Sequence of chain 1.A:
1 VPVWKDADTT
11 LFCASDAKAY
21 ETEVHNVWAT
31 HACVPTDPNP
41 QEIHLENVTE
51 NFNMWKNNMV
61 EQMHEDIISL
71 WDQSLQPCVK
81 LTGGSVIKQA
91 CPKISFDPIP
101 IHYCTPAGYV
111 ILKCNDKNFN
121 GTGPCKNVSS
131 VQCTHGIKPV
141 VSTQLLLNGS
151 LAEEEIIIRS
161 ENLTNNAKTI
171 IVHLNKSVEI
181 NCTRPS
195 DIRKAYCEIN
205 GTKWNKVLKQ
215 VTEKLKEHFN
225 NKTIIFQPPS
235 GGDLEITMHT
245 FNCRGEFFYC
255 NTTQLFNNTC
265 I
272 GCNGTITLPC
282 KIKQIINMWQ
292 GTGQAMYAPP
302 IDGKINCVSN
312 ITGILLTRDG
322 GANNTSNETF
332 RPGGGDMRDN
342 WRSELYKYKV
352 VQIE

Binding-site contacts:
Ligand atom C2 contacts residue ASN181 of chain 1.A at 2.5 Å.
Ligand atom O4 contacts residue LYS305 of chain 1.A at 4.2 Å.
Ligand atom C1 contacts residue GLU202 of chain 1.A at 4.4 Å.
Ligand atom C7 contacts residue ASN181 of chain 1.A at 3.4 Å.
Ligand atom C1 contacts residue ASN181 of chain 1.A at 1.4 Å.
Ligand atom C6 contacts residue GLU202 of chain 1.A at 4.1 Å.
Ligand atom C5 contacts residue ASN181 of chain 1.A at 3.6 Å.
Ligand atom C8 contacts residue VAL309 of chain 1.A at 4.2 Å (hydrophobic).
Ligand atom O7 contacts residue ASN181 of chain 1.A at 3.3 Å (h-bond).
Ligand atom C6 contacts residue TYR200 of chain 1.A at 4.4 Å (hydrophobic).
Ligand atom O6 contacts residue TYR200 of chain 1.A at 3.8 Å.
Ligand atom C6 contacts residue THR183 of chain 1.A at 4.2 Å.
Ligand atom N2 contacts residue ASN181 of chain 1.A at 3.0 Å (h-bond).
Ligand atom O5 contacts residue ASN181 of chain 1.A at 2.3 Å (h-bond).
Ligand atom O5 contacts residue GLU202 of chain 1.A at 3.5 Å (salt-bridge).
Ligand atom C5 contacts residue GLU202 of chain 1.A at 4.4 Å.
Ligand atom O6 contacts residue GLU202 of chain 1.A at 2.8 Å (salt-bridge).
Ligand atom C4 contacts residue ASN181 of chain 1.A at 4.2 Å.
Ligand atom C5 contacts residue THR183 of chain 1.A at 4.1 Å.
Ligand atom O6 contacts residue ASN181 of chain 1.A at 4.5 Å.
Ligand atom C1 contacts residue ASN307 of chain 1.A at 4.2 Å.
Ligand atom O5 contacts residue THR183 of chain 1.A at 4.1 Å.
Ligand atom C3 contacts residue ASN181 of chain 1.A at 3.8 Å.
Ligand atom O7 contacts residue GLU179 of chain 1.A at 4.4 Å.

The protein below binds the small molecule below.
Small molecule (SMILES): CC(=O)N[C@@H]1[C@@H](O)[C@H](O)[C@@H](CO)O[C@H]1O